Binding-site contacts:
Ligand atom O7 contacts residue ASN272 of chain 1.B at 3.3 Å (h-bond).
Ligand atom C3 contacts residue ASN272 of chain 1.B at 3.7 Å.
Ligand atom C1 contacts residue ASN272 of chain 1.B at 1.2 Å.
Ligand atom C2 contacts residue ASN272 of chain 1.B at 2.5 Å.
Ligand atom O5 contacts residue ASN272 of chain 1.B at 1.9 Å (h-bond).
Ligand atom C8 contacts residue ASN272 of chain 1.B at 4.5 Å.
Ligand atom N2 contacts residue ASN272 of chain 1.B at 3.2 Å (h-bond).
Ligand atom C4 contacts residue ASN272 of chain 1.B at 3.9 Å.
Ligand atom C6 contacts residue ASN272 of chain 1.B at 4.3 Å.
Ligand atom C5 contacts residue ASN272 of chain 1.B at 3.2 Å.
Ligand atom C7 contacts residue ASN272 of chain 1.B at 3.4 Å.

This small molecule binds to this protein.
Small molecule (SMILES): CC(=O)N[C@@H]1[C@@H](O)[C@H](O)[C@@H](CO)O[C@H]1O

Sequence of chain 1.B:
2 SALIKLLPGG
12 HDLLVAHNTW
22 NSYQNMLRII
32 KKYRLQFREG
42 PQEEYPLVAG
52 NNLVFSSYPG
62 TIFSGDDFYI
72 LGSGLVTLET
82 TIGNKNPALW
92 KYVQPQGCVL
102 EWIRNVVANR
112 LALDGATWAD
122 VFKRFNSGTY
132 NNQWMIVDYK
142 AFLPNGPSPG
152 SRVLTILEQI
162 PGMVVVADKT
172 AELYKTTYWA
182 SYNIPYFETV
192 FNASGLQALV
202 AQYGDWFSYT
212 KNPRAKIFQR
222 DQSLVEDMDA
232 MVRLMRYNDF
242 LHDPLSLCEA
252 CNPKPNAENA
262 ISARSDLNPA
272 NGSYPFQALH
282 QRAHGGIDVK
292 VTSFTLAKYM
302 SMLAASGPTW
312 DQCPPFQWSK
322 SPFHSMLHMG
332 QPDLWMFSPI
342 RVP